Binding-site contacts:
Ligand atom N2 contacts residue GLU193 of chain 1.B at 2.6 Å (salt-bridge).
Ligand atom N1 contacts residue GLU193 of chain 1.B at 3.3 Å (salt-bridge).
Ligand atom N2 contacts residue PRO89 of chain 1.B at 2.8 Å (h-bond).
Ligand atom C7 contacts residue SER142 of chain 1.B at 3.4 Å.
Ligand atom C1 contacts residue GLU193 of chain 1.B at 3.8 Å.
Ligand atom O4 contacts residue LEU90 of chain 1.B at 3.5 Å.
Ligand atom C8 contacts residue TYR220 of chain 1.B at 4.0 Å (hydrophobic).
Ligand atom C6 contacts residue GLU193 of chain 1.B at 3.5 Å.
Ligand atom C8 contacts residue GLU193 of chain 1.B at 3.8 Å.
Ligand atom C2 contacts residue GLU193 of chain 1.B at 3.5 Å.
Ligand atom O3 contacts residue MET196 of chain 1.B at 3.3 Å.
Ligand atom C7 contacts residue THR91 of chain 1.B at 3.7 Å.
Ligand atom C7 contacts residue TYR61 of chain 1.B at 3.7 Å (hydrophobic).
Ligand atom C8 contacts residue TYR61 of chain 1.B at 3.1 Å (hydrophobic).
Ligand atom O4 contacts residue ARG96 of chain 1.B at 2.8 Å (salt-bridge).
Ligand atom O3 contacts residue GLU193 of chain 1.B at 3.5 Å (salt-bridge).
Ligand atom N2 contacts residue THR91 of chain 1.B at 2.7 Å (h-bond).
Ligand atom N1 contacts residue LEU192 of chain 1.B at 3.9 Å.
Ligand atom O5 contacts residue ARG96 of chain 1.B at 2.8 Å (salt-bridge).
Ligand atom O4 contacts residue PRO89 of chain 1.B at 3.7 Å.
Ligand atom C7 contacts residue ARG96 of chain 1.B at 3.4 Å.
Ligand atom O1 contacts residue GLU193 of chain 1.B at 3.6 Å (salt-bridge).
Ligand atom O4 contacts residue THR91 of chain 1.B at 2.8 Å (h-bond).
Ligand atom C3 contacts residue GLU193 of chain 1.B at 3.3 Å.
Ligand atom C5 contacts residue TYR61 of chain 1.B at 3.7 Å (hydrophobic).
Ligand atom O5 contacts residue TYR61 of chain 1.B at 3.4 Å.
Ligand atom N2 contacts residue TYR220 of chain 1.B at 3.5 Å.
Ligand atom O1 contacts residue THR143 of chain 1.B at 2.6 Å (h-bond).
Ligand atom C4 contacts residue GLU193 of chain 1.B at 3.3 Å.
Ligand atom O2 contacts residue THR143 of chain 1.B at 3.2 Å (h-bond).
Ligand atom O1 contacts residue LEU192 of chain 1.B at 3.4 Å.
Ligand atom C6 contacts residue SER142 of chain 1.B at 3.3 Å.
Ligand atom C6 contacts residue THR91 of chain 1.B at 3.4 Å.
Ligand atom O4 contacts residue TYR61 of chain 1.B at 3.6 Å.
Ligand atom O5 contacts residue GLY141 of chain 1.B at 3.1 Å.
Ligand atom O2 contacts residue SER142 of chain 1.B at 3.8 Å.
Ligand atom O5 contacts residue SER142 of chain 1.B at 2.8 Å (h-bond).
Ligand atom C1 contacts residue THR143 of chain 1.B at 3.1 Å.
Ligand atom C8 contacts residue PRO89 of chain 1.B at 3.8 Å (hydrophobic).
Ligand atom C5 contacts residue GLU193 of chain 1.B at 3.9 Å.

Sequence of chain 1.B:
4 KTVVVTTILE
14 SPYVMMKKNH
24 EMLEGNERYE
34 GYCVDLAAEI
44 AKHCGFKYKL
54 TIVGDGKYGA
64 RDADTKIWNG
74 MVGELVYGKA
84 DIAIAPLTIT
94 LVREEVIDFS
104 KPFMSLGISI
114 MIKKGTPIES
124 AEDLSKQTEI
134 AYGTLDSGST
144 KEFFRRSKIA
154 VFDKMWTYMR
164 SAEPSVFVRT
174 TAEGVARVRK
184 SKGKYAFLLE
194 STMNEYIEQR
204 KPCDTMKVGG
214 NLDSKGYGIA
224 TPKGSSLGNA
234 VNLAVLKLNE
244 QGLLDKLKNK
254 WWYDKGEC

The protein below binds the small molecule below.
Small molecule (SMILES): Cc1onc(C(=O)O)c1CC(N)C(=O)O